Sequence of chain 1.G:
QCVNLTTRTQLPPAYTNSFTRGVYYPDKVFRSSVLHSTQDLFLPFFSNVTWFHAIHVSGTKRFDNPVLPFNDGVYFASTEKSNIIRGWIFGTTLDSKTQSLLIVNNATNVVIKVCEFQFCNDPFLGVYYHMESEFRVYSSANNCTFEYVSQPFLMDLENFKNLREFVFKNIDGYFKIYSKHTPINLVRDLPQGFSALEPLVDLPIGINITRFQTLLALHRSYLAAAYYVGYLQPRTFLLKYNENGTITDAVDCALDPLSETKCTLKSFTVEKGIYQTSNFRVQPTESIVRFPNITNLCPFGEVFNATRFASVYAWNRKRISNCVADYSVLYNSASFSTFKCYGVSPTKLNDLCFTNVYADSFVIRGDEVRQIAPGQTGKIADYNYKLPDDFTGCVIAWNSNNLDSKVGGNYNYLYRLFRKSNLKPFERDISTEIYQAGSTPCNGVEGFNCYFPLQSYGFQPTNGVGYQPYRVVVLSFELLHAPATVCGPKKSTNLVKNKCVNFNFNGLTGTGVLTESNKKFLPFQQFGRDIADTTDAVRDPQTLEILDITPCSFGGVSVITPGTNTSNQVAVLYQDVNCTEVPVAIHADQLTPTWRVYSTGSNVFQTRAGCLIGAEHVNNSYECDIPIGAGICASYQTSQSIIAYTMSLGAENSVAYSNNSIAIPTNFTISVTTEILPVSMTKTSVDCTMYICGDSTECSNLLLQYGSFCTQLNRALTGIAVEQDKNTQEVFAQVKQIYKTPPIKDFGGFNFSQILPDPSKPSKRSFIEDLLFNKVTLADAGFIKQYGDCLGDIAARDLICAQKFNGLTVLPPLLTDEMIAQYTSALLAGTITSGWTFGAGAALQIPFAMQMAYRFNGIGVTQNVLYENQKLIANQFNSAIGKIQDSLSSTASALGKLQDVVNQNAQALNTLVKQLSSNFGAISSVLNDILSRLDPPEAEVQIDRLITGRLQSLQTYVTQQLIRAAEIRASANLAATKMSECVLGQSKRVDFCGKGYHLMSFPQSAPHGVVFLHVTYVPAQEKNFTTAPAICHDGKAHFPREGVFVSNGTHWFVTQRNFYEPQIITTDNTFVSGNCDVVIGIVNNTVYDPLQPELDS

The protein below binds the small molecule below.
Small molecule (SMILES): CC(=O)N[C@H]1[C@H](O[C@H]2[C@H](O)[C@@H](NC(C)=O)CO[C@@H]2CO)O[C@H](CO)[C@@H](O)[C@@H]1O

Binding-site contacts:
Ligand atom O4 contacts residue PHE1103 of chain 1.G at 4.3 Å.
Ligand atom C1 contacts residue PHE1103 of chain 1.G at 3.8 Å (hydrophobic).
Ligand atom C3 contacts residue ASN1098 of chain 1.G at 3.8 Å.
Ligand atom C7 contacts residue ASN1098 of chain 1.G at 3.6 Å.
Ligand atom C5 contacts residue ASN1098 of chain 1.G at 3.7 Å.
Ligand atom N2 contacts residue ASN1098 of chain 1.G at 2.9 Å (h-bond).
Ligand atom C7 contacts residue HIS1101 of chain 1.G at 4.4 Å.
Ligand atom C8 contacts residue THR1100 of chain 1.G at 3.8 Å.
Ligand atom C8 contacts residue GLY1099 of chain 1.G at 3.7 Å.
Ligand atom C6 contacts residue PHE1103 of chain 1.G at 4.3 Å (hydrophobic).
Ligand atom C4 contacts residue ASN1098 of chain 1.G at 4.3 Å.
Ligand atom O7 contacts residue HIS1101 of chain 1.G at 3.6 Å (h-bond).
Ligand atom O7 contacts residue ASN1098 of chain 1.G at 3.9 Å.
Ligand atom C4 contacts residue PHE1103 of chain 1.G at 4.5 Å (hydrophobic).
Ligand atom O5 contacts residue ASN1098 of chain 1.G at 2.4 Å (h-bond).
Ligand atom C8 contacts residue ASN1098 of chain 1.G at 3.5 Å.
Ligand atom N2 contacts residue HIS1101 of chain 1.G at 4.1 Å.
Ligand atom C2 contacts residue ASN1098 of chain 1.G at 2.5 Å.
Ligand atom C8 contacts residue HIS1101 of chain 1.G at 4.5 Å.
Ligand atom C1 contacts residue ASN1098 of chain 1.G at 1.4 Å.
Ligand atom C5 contacts residue PHE1103 of chain 1.G at 3.6 Å (hydrophobic).
Ligand atom O5 contacts residue PHE1103 of chain 1.G at 3.9 Å.